A protein and the small-molecule ligand that binds it are described below.
Small molecule (SMILES): CC(C)c1cc(C(=O)N2Cc3ccccc3C2)c(O)cc1CC#N

Sequence of chain 1.D:
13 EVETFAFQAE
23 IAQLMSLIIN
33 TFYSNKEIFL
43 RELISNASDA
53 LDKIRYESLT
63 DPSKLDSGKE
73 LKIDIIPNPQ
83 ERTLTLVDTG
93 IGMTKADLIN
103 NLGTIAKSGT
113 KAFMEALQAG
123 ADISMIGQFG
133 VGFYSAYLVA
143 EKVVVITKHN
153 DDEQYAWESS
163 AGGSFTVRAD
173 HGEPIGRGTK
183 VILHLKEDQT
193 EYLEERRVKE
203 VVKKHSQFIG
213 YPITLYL

Binding-site contacts:
Ligand atom C14 contacts residue ALA52 of chain 1.D at 3.9 Å (hydrophobic).
Ligand atom O15 contacts residue THR181 of chain 1.D at 2.6 Å (h-bond).
Ligand atom N13 contacts residue GLU44 of chain 1.D at 3.9 Å.
Ligand atom N13 contacts residue ASN48 of chain 1.D at 2.8 Å (h-bond).
Ligand atom N13 contacts residue LEU45 of chain 1.D at 3.2 Å.
Ligand atom C14 contacts residue MET95 of chain 1.D at 3.8 Å (hydrophobic).
Ligand atom C24 contacts residue ASN48 of chain 1.D at 3.8 Å.
Ligand atom C23 contacts residue ALA52 of chain 1.D at 3.9 Å (hydrophobic).
Ligand atom C22 contacts residue ASP51 of chain 1.D at 3.7 Å.
Ligand atom C19 contacts residue LYS55 of chain 1.D at 3.7 Å.
Ligand atom C14 contacts residue THR181 of chain 1.D at 3.5 Å.
Ligand atom C12 contacts residue PHE135 of chain 1.D at 3.7 Å (hydrophobic).
Ligand atom C11 contacts residue VAL183 of chain 1.D at 3.3 Å (hydrophobic).
Ligand atom C03 contacts residue LEU104 of chain 1.D at 3.7 Å (hydrophobic).
Ligand atom C09 contacts residue ASP90 of chain 1.D at 3.6 Å.
Ligand atom C18 contacts residue ALA52 of chain 1.D at 3.9 Å (hydrophobic).
Ligand atom O08 contacts residue ASP90 of chain 1.D at 2.1 Å (salt-bridge).
Ligand atom O15 contacts residue MET95 of chain 1.D at 3.4 Å.
Ligand atom C07 contacts residue THR181 of chain 1.D at 3.5 Å.
Ligand atom C17 contacts residue ALA52 of chain 1.D at 3.8 Å (hydrophobic).
Ligand atom C06 contacts residue THR181 of chain 1.D at 3.6 Å.
Ligand atom C24 contacts residue ALA52 of chain 1.D at 3.8 Å (hydrophobic).
Ligand atom C12 contacts residue LEU45 of chain 1.D at 3.4 Å (hydrophobic).
Ligand atom N13 contacts residue PHE135 of chain 1.D at 3.5 Å.
Ligand atom O15 contacts residue GLY94 of chain 1.D at 3.6 Å.
Ligand atom C01 contacts residue PHE135 of chain 1.D at 3.6 Å (hydrophobic).
Ligand atom O08 contacts residue THR181 of chain 1.D at 3.4 Å.
Ligand atom C19 contacts residue ILE93 of chain 1.D at 3.9 Å (hydrophobic).
Ligand atom C09 contacts residue THR181 of chain 1.D at 3.6 Å.
Ligand atom C05 contacts residue MET95 of chain 1.D at 3.6 Å (hydrophobic).
Ligand atom C07 contacts residue ASP90 of chain 1.D at 3.3 Å.
Ligand atom N16 contacts residue ALA52 of chain 1.D at 3.5 Å.
Ligand atom C03 contacts residue DMS1 of chain 1.N at 3.5 Å.
Ligand atom C20 contacts residue LYS55 of chain 1.D at 3.4 Å.
Ligand atom C12 contacts residue ASN48 of chain 1.D at 3.6 Å.
Ligand atom C17 contacts residue ILE93 of chain 1.D at 3.9 Å (hydrophobic).
Ligand atom C02 contacts residue PHE135 of chain 1.D at 3.6 Å (hydrophobic).
Ligand atom C17 contacts residue GLY94 of chain 1.D at 3.9 Å.
Ligand atom C01 contacts residue LEU104 of chain 1.D at 3.7 Å (hydrophobic).
Ligand atom O08 contacts residue ALA52 of chain 1.D at 3.4 Å.